Sequence of chain 3.A:
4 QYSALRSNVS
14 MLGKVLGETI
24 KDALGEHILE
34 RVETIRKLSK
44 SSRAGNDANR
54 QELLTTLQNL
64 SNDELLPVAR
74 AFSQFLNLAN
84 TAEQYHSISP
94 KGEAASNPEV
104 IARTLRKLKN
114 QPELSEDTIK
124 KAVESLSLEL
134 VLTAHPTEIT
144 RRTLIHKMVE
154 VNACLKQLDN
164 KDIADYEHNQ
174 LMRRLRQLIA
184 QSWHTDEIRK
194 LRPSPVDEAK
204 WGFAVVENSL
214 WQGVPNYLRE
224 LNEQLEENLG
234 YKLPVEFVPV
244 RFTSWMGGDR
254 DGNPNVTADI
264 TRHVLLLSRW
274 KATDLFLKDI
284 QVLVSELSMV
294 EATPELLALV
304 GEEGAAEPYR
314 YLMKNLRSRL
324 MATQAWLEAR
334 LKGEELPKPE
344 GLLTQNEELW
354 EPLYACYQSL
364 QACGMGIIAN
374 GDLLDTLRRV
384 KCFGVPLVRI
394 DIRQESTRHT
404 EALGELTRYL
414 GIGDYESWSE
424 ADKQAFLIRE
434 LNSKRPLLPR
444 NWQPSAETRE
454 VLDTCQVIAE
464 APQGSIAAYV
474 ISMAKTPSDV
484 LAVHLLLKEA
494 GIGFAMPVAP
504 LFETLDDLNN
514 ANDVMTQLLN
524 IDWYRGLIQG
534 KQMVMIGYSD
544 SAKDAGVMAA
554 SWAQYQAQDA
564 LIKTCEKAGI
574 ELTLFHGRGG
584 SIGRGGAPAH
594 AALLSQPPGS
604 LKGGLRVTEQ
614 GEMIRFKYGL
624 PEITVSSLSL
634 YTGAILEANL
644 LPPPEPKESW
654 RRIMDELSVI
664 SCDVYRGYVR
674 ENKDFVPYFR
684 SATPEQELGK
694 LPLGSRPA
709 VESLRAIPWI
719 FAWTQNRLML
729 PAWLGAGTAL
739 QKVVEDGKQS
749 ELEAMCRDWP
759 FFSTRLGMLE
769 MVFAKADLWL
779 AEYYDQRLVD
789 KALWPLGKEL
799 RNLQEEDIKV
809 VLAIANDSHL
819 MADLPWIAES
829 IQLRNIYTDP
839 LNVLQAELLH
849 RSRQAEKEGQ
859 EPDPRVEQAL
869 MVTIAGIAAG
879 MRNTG

The small molecule below binds the protein below.
Small molecule (SMILES): N[C@@H](CC(=O)O)C(=O)O

Binding-site contacts:
Ligand atom N contacts residue ASN881 of chain 3.A at 3.2 Å (h-bond).
Ligand atom C contacts residue ASN881 of chain 3.A at 4.2 Å.
Ligand atom CB contacts residue MET769 of chain 3.A at 4.3 Å (hydrophobic).
Ligand atom CG contacts residue ILE825 of chain 3.A at 4.3 Å (hydrophobic).
Ligand atom OD2 contacts residue MET879 of chain 3.A at 4.5 Å.
Ligand atom OXT contacts residue ARG587 of chain 3.A at 2.8 Å (salt-bridge).
Ligand atom OD2 contacts residue ARG832 of chain 3.A at 2.6 Å (salt-bridge).
Ligand atom CG contacts residue ARG832 of chain 3.A at 2.9 Å.
Ligand atom CG contacts residue LYS773 of chain 3.A at 3.7 Å.
Ligand atom OD1 contacts residue ARG880 of chain 3.A at 3.7 Å.
Ligand atom CG contacts residue ASN881 of chain 3.A at 4.0 Å.
Ligand atom CG contacts residue ARG880 of chain 3.A at 3.8 Å.
Ligand atom N contacts residue MET616 of chain 3.A at 4.5 Å.
Ligand atom CB contacts residue LYS773 of chain 3.A at 3.2 Å.
Ligand atom O contacts residue MET769 of chain 3.A at 3.0 Å.
Ligand atom N contacts residue ARG587 of chain 3.A at 3.0 Å (salt-bridge).
Ligand atom OD2 contacts residue LYS773 of chain 3.A at 3.1 Å (salt-bridge).
Ligand atom O contacts residue ARG587 of chain 3.A at 3.0 Å (salt-bridge).
Ligand atom O contacts residue ILE825 of chain 3.A at 3.4 Å.
Ligand atom OD1 contacts residue ILE825 of chain 3.A at 4.1 Å.
Ligand atom CA contacts residue ILE825 of chain 3.A at 3.6 Å (hydrophobic).
Ligand atom O contacts residue ILE829 of chain 3.A at 4.5 Å.
Ligand atom CB contacts residue ILE825 of chain 3.A at 3.9 Å (hydrophobic).
Ligand atom CB contacts residue ASN881 of chain 3.A at 3.5 Å.
Ligand atom OXT contacts residue MET769 of chain 3.A at 3.6 Å.
Ligand atom OD1 contacts residue ARG832 of chain 3.A at 2.8 Å (salt-bridge).
Ligand atom CB contacts residue ILE829 of chain 3.A at 4.3 Å (hydrophobic).
Ligand atom OD2 contacts residue ASN881 of chain 3.A at 4.0 Å.
Ligand atom OD2 contacts residue ARG880 of chain 3.A at 3.0 Å.
Ligand atom CA contacts residue ASN881 of chain 3.A at 3.8 Å.
Ligand atom CB contacts residue ARG832 of chain 3.A at 4.0 Å.
Ligand atom O contacts residue MET819 of chain 3.A at 3.7 Å.
Ligand atom C contacts residue ARG587 of chain 3.A at 3.6 Å.
Ligand atom C contacts residue MET769 of chain 3.A at 3.6 Å (hydrophobic).
Ligand atom CA contacts residue ARG587 of chain 3.A at 4.2 Å.
Ligand atom CA contacts residue LYS773 of chain 3.A at 4.4 Å.
Ligand atom OXT contacts residue ASN881 of chain 3.A at 3.3 Å (h-bond).
Ligand atom C contacts residue ILE825 of chain 3.A at 3.9 Å (hydrophobic).